Binding-site contacts:
Ligand atom N2 contacts residue ARG313 of chain 1.E at 3.1 Å (salt-bridge).
Ligand atom C7 contacts residue ARG313 of chain 1.E at 3.9 Å.
Ligand atom O5 contacts residue ASN317 of chain 1.E at 2.5 Å (h-bond).
Ligand atom O3 contacts residue ARG313 of chain 1.E at 4.2 Å.
Ligand atom N2 contacts residue ASN317 of chain 1.E at 2.8 Å (h-bond).
Ligand atom C3 contacts residue VAL314 of chain 1.E at 4.3 Å (hydrophobic).
Ligand atom N2 contacts residue VAL314 of chain 1.E at 4.2 Å.
Ligand atom C2 contacts residue ARG313 of chain 1.E at 3.8 Å.
Ligand atom C2 contacts residue ASN317 of chain 1.E at 2.5 Å.
Ligand atom C7 contacts residue ASN317 of chain 1.E at 3.6 Å.
Ligand atom C2 contacts residue VAL314 of chain 1.E at 4.3 Å (hydrophobic).
Ligand atom C3 contacts residue ASN317 of chain 1.E at 3.9 Å.
Ligand atom C4 contacts residue VAL314 of chain 1.E at 4.4 Å (hydrophobic).
Ligand atom C1 contacts residue ASN317 of chain 1.E at 1.5 Å.
Ligand atom C8 contacts residue ARG313 of chain 1.E at 3.6 Å.
Ligand atom O3 contacts residue VAL314 of chain 1.E at 3.5 Å.
Ligand atom C5 contacts residue ASN317 of chain 1.E at 3.9 Å.
Ligand atom C4 contacts residue ASN317 of chain 1.E at 4.4 Å.
Ligand atom O7 contacts residue ASN317 of chain 1.E at 4.0 Å.

The small molecule below binds the protein below.
Small molecule (SMILES): CC(=O)N[C@@H]1[C@@H](O)[C@H](O)[C@@H](CO)O[C@H]1O

Sequence of chain 1.E:
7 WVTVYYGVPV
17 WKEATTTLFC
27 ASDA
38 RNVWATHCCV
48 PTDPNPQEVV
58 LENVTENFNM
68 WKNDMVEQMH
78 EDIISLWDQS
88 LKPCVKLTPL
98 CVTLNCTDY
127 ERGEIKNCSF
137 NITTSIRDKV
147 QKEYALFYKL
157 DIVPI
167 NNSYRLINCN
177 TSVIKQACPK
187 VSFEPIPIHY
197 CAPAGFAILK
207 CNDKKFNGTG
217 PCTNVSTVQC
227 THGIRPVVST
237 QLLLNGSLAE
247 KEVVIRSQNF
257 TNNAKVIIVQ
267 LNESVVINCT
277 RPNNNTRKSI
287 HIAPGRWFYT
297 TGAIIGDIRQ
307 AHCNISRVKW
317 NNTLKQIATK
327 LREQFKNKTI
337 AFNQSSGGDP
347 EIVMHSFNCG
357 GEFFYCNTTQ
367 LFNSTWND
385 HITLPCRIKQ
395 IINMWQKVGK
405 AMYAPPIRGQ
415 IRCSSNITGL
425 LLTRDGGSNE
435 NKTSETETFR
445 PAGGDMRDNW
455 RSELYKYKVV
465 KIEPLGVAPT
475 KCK